Sequence of chain 1.B:
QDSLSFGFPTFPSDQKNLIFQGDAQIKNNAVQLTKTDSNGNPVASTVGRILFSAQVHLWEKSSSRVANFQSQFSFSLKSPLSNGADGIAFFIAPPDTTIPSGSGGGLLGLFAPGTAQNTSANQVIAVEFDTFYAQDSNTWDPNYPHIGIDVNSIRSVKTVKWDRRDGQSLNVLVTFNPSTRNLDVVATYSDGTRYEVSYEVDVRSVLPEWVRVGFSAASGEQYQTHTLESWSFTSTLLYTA

A small-molecule ligand and the protein it binds are described below.
Small molecule (SMILES): CO[C@H]1O[C@H](CO)[C@@H](O)[C@H](O)[C@H]1O

Binding-site contacts:
Ligand atom C5 contacts residue PHE132 of chain 1.B at 3.7 Å (hydrophobic).
Ligand atom C4 contacts residue GLY105 of chain 1.B at 4.1 Å.
Ligand atom C7 contacts residue GLN222 of chain 1.B at 4.4 Å.
Ligand atom C3 contacts residue GLY106 of chain 1.B at 3.8 Å.
Ligand atom O1 contacts residue SER137 of chain 1.B at 4.1 Å.
Ligand atom O4 contacts residue ASN138 of chain 1.B at 2.9 Å (h-bond).
Ligand atom C4 contacts residue ASP86 of chain 1.B at 3.4 Å.
Ligand atom O4 contacts residue PHE132 of chain 1.B at 3.3 Å.
Ligand atom C1 contacts residue GLU221 of chain 1.B at 3.7 Å.
Ligand atom O5 contacts residue GLN222 of chain 1.B at 4.3 Å.
Ligand atom O3 contacts residue ASN138 of chain 1.B at 4.2 Å.
Ligand atom O4 contacts residue ASP86 of chain 1.B at 2.6 Å (salt-bridge).
Ligand atom O4 contacts residue SER137 of chain 1.B at 4.3 Å.
Ligand atom C3 contacts residue GLY105 of chain 1.B at 4.4 Å.
Ligand atom C6 contacts residue ALA85 of chain 1.B at 4.0 Å (hydrophobic).
Ligand atom O6 contacts residue GLY220 of chain 1.B at 3.2 Å (h-bond).
Ligand atom O6 contacts residue ASP86 of chain 1.B at 2.8 Å (salt-bridge).
Ligand atom O4 contacts residue GLY105 of chain 1.B at 4.2 Å.
Ligand atom O6 contacts residue GLN222 of chain 1.B at 3.2 Å (h-bond).
Ligand atom C7 contacts residue GLU221 of chain 1.B at 3.1 Å.
Ligand atom O6 contacts residue ALA85 of chain 1.B at 3.6 Å.
Ligand atom O6 contacts residue GLU221 of chain 1.B at 3.2 Å (salt-bridge).
Ligand atom C6 contacts residue GLN222 of chain 1.B at 3.5 Å.
Ligand atom C6 contacts residue PHE132 of chain 1.B at 3.5 Å (hydrophobic).
Ligand atom C4 contacts residue ASN138 of chain 1.B at 4.0 Å.
Ligand atom C4 contacts residue PHE132 of chain 1.B at 4.3 Å (hydrophobic).
Ligand atom C5 contacts residue GLU221 of chain 1.B at 4.1 Å.
Ligand atom C5 contacts residue ASP86 of chain 1.B at 4.1 Å.
Ligand atom O3 contacts residue GLY105 of chain 1.B at 3.7 Å.
Ligand atom O5 contacts residue GLU221 of chain 1.B at 3.1 Å (salt-bridge).
Ligand atom O1 contacts residue GLU221 of chain 1.B at 4.2 Å.
Ligand atom O5 contacts residue GLY220 of chain 1.B at 4.0 Å.
Ligand atom O3 contacts residue GLY106 of chain 1.B at 2.9 Å (h-bond).
Ligand atom O3 contacts residue GLY104 of chain 1.B at 4.3 Å.
Ligand atom C5 contacts residue GLN222 of chain 1.B at 4.2 Å.
Ligand atom C4 contacts residue GLY106 of chain 1.B at 3.6 Å.
Ligand atom C6 contacts residue ASP86 of chain 1.B at 3.6 Å.
Ligand atom O4 contacts residue GLY106 of chain 1.B at 3.4 Å (h-bond).
Ligand atom C6 contacts residue GLU221 of chain 1.B at 4.0 Å.
Ligand atom C3 contacts residue ASN138 of chain 1.B at 4.1 Å.